Sequence of chain 1.A:
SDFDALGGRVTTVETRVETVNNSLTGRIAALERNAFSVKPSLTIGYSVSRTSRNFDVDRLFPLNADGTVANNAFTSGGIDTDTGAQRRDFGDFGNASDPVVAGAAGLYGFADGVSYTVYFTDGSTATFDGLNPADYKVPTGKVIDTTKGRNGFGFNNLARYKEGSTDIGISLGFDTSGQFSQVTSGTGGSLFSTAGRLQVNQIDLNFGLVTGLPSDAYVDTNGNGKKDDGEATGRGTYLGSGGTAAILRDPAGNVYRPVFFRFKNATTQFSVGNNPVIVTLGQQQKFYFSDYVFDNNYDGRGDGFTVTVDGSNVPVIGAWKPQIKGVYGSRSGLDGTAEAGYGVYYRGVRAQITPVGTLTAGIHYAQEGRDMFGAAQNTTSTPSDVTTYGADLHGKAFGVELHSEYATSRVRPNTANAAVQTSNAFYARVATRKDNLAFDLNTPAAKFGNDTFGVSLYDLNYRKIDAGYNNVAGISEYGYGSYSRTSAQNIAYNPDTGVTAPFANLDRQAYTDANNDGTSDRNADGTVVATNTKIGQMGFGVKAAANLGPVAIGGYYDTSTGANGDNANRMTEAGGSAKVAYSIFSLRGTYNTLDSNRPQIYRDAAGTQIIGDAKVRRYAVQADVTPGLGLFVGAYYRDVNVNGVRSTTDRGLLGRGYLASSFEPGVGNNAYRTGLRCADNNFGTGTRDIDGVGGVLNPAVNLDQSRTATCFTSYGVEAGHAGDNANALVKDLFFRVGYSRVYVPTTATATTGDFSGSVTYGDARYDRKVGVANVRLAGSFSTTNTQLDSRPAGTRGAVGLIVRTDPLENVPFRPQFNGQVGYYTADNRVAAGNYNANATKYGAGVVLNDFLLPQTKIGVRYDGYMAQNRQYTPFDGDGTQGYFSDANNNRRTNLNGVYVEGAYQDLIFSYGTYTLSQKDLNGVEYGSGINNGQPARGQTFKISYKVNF

A small-molecule ligand and the protein it binds are described below.
Small molecule (SMILES): C[C@@H](CCC[C@@H](C)CCCC[C@@H](C)CCC[C@H](C)CC[C@@H]1[C@@H](C)C(O)C[C@H](O)C1(C)C)CCC[C@H](C)CCCC(C)(C)O

Binding-site contacts:
Ligand atom C39 contacts residue GLN570 of chain 1.A at 3.8 Å.
Ligand atom C15 contacts residue GLY529 of chain 1.A at 3.4 Å.
Ligand atom C37 contacts residue GLN541 of chain 1.A at 3.2 Å.
Ligand atom C36 contacts residue GLY529 of chain 1.A at 3.9 Å.
Ligand atom C37 contacts residue PRO540 of chain 1.A at 2.7 Å (hydrophobic).
Ligand atom C27 contacts residue ALA579 of chain 1.A at 3.7 Å (hydrophobic).
Ligand atom C40 contacts residue GLY580 of chain 1.A at 3.7 Å.
Ligand atom C38 contacts residue GLN541 of chain 1.A at 3.8 Å.
Ligand atom C38 contacts residue PRO540 of chain 1.A at 3.9 Å (hydrophobic).
Ligand atom C34 contacts residue SER622 of chain 1.A at 4.0 Å.
Ligand atom C40 contacts residue ILE581 of chain 1.A at 3.4 Å (hydrophobic).
Ligand atom C33 contacts residue SER622 of chain 1.A at 3.8 Å.
Ligand atom C37 contacts residue GLY529 of chain 1.A at 3.8 Å.
Ligand atom O3 contacts residue SER622 of chain 1.A at 2.8 Å (h-bond).
Ligand atom C39 contacts residue GLY580 of chain 1.A at 3.5 Å.
Ligand atom C27 contacts residue GLY580 of chain 1.A at 3.7 Å.
Ligand atom C39 contacts residue ALA579 of chain 1.A at 3.5 Å (hydrophobic).
Ligand atom C28 contacts residue ALA579 of chain 1.A at 4.0 Å (hydrophobic).
Ligand atom C8 contacts residue LEU1071 of chain 1.C at 3.2 Å (hydrophobic).
Ligand atom O1 contacts residue LEU1070 of chain 1.C at 3.9 Å.
Ligand atom C38 contacts residue ALA569 of chain 1.A at 3.9 Å (hydrophobic).
Ligand atom C17 contacts residue ILE542 of chain 1.A at 3.1 Å (hydrophobic).
Ligand atom C40 contacts residue ALA609 of chain 1.A at 2.7 Å (hydrophobic).
Ligand atom C36 contacts residue VAL527 of chain 1.A at 3.5 Å (hydrophobic).
Ligand atom C38 contacts residue GLN570 of chain 1.A at 3.4 Å.
Ligand atom C39 contacts residue ALA569 of chain 1.A at 2.8 Å (hydrophobic).
Ligand atom C13 contacts residue VAL527 of chain 1.A at 4.0 Å (hydrophobic).
Ligand atom C31 contacts residue LEU611 of chain 1.A at 3.9 Å (hydrophobic).
Ligand atom C38 contacts residue ILE571 of chain 1.A at 3.6 Å (hydrophobic).
Ligand atom C16 contacts residue PRO540 of chain 1.A at 3.5 Å (hydrophobic).
Ligand atom C27 contacts residue ILE581 of chain 1.A at 3.9 Å (hydrophobic).
Ligand atom C29 contacts residue GLY580 of chain 1.A at 3.9 Å.
Ligand atom C39 contacts residue ILE581 of chain 1.A at 3.6 Å (hydrophobic).
Ligand atom C29 contacts residue ALA609 of chain 1.A at 3.9 Å (hydrophobic).
Ligand atom C18 contacts residue ILE542 of chain 1.A at 2.7 Å (hydrophobic).
Ligand atom C12 contacts residue VAL527 of chain 1.A at 3.8 Å (hydrophobic).
Ligand atom O3 contacts residue LEU611 of chain 1.A at 3.8 Å.
Ligand atom C35 contacts residue ALA609 of chain 1.A at 2.7 Å (hydrophobic).
Ligand atom C36 contacts residue ASP528 of chain 1.A at 3.7 Å.
Ligand atom C35 contacts residue ASP610 of chain 1.A at 3.4 Å.

Sequence of chain 1.C:
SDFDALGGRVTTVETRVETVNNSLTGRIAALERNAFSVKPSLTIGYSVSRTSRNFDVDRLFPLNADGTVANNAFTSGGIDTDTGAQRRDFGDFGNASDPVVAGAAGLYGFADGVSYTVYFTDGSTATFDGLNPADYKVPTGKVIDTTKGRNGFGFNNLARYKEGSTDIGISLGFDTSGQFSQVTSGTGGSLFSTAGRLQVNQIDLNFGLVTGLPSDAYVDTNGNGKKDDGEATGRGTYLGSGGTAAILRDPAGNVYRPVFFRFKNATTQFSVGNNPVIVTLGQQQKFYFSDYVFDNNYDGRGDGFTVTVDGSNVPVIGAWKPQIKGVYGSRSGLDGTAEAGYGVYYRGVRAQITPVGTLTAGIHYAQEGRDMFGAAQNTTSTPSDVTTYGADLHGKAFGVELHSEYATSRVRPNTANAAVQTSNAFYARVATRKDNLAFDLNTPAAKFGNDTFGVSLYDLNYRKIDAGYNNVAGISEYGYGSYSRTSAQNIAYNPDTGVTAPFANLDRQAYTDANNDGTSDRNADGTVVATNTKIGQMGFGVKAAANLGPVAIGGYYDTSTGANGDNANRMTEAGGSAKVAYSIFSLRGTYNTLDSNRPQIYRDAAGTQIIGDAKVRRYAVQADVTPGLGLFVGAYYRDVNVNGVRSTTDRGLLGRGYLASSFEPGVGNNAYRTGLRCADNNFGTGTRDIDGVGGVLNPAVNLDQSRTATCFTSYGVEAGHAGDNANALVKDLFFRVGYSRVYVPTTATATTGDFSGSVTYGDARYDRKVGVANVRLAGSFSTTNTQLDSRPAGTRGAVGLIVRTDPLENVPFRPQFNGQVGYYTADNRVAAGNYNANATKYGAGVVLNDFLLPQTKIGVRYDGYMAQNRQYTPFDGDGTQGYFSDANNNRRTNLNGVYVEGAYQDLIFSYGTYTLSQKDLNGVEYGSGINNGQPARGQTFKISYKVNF